Binding-site contacts:
Ligand atom O3 contacts residue ASN127 of chain 1.B at 2.9 Å (h-bond).
Ligand atom C4 contacts residue GLY213 of chain 1.B at 3.8 Å.
Ligand atom O6 contacts residue LEU212 of chain 1.B at 3.7 Å.
Ligand atom C5 contacts residue SER211 of chain 1.B at 3.7 Å.
Ligand atom C2 contacts residue SER211 of chain 1.B at 3.7 Å.
Ligand atom C6 contacts residue ASP80 of chain 1.B at 3.5 Å.
Ligand atom O3 contacts residue GLY104 of chain 1.B at 3.0 Å (h-bond).
Ligand atom O6 contacts residue ASP80 of chain 1.B at 2.9 Å (salt-bridge).
Ligand atom O4 contacts residue GLY213 of chain 1.B at 2.8 Å (h-bond).
Ligand atom O3 contacts residue GLY103 of chain 1.B at 3.6 Å.
Ligand atom O6 contacts residue TYR125 of chain 1.B at 3.8 Å.
Ligand atom C1 contacts residue SER211 of chain 1.B at 3.6 Å.
Ligand atom C3 contacts residue ASP83 of chain 1.B at 3.4 Å.
Ligand atom O3 contacts residue SER211 of chain 1.B at 3.6 Å (h-bond).
Ligand atom C6 contacts residue GLY214 of chain 1.B at 3.9 Å.
Ligand atom C4 contacts residue ASP83 of chain 1.B at 3.2 Å.
Ligand atom C6 contacts residue LEU212 of chain 1.B at 4.2 Å (hydrophobic).
Ligand atom C3 contacts residue SER211 of chain 1.B at 4.2 Å.
Ligand atom C3 contacts residue TYR125 of chain 1.B at 3.7 Å (hydrophobic).
Ligand atom C6 contacts residue GLY213 of chain 1.B at 3.7 Å.
Ligand atom O4 contacts residue ALA82 of chain 1.B at 3.6 Å.
Ligand atom O4 contacts residue LEU212 of chain 1.B at 3.1 Å (h-bond).
Ligand atom O3 contacts residue TYR125 of chain 1.B at 4.1 Å.
Ligand atom O3 contacts residue ASP83 of chain 1.B at 2.6 Å (salt-bridge).
Ligand atom C5 contacts residue TYR125 of chain 1.B at 3.5 Å (hydrophobic).
Ligand atom O2 contacts residue GLU129 of chain 1.B at 4.1 Å.
Ligand atom C6 contacts residue TYR125 of chain 1.B at 3.5 Å (hydrophobic).
Ligand atom O4 contacts residue GLY214 of chain 1.B at 3.9 Å.
Ligand atom C6 contacts residue SER211 of chain 1.B at 4.1 Å.
Ligand atom C4 contacts residue TYR125 of chain 1.B at 3.8 Å (hydrophobic).
Ligand atom O5 contacts residue SER211 of chain 1.B at 3.0 Å (h-bond).
Ligand atom O4 contacts residue ASP83 of chain 1.B at 2.8 Å (salt-bridge).
Ligand atom O4 contacts residue GLY103 of chain 1.B at 4.3 Å.
Ligand atom C4 contacts residue ALA82 of chain 1.B at 4.1 Å (hydrophobic).
Ligand atom O4 contacts residue SER211 of chain 1.B at 2.5 Å (h-bond).
Ligand atom C5 contacts residue GLY213 of chain 1.B at 4.3 Å.
Ligand atom O2 contacts residue ASN127 of chain 1.B at 3.7 Å.
Ligand atom C4 contacts residue SER211 of chain 1.B at 3.6 Å.
Ligand atom C2 contacts residue ASN127 of chain 1.B at 4.2 Å.
Ligand atom C3 contacts residue ASN127 of chain 1.B at 3.5 Å.

Sequence of chain 1.B:
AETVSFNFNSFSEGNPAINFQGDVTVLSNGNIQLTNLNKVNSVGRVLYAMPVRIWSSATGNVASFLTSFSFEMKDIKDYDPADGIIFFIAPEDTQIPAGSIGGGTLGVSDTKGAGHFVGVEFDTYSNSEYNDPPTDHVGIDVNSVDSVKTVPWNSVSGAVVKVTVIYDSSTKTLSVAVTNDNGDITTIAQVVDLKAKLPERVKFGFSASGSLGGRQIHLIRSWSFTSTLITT

A protein and the small-molecule ligand that binds it are described below.
Small molecule (SMILES): OC[C@H]1O[C@@H](O[C@@H]2[C@@H](O)[C@@H](O)O[C@H](CO)[C@@H]2O)[C@H](O)[C@@H](O)[C@H]1O